Sequence of chain 1.A:
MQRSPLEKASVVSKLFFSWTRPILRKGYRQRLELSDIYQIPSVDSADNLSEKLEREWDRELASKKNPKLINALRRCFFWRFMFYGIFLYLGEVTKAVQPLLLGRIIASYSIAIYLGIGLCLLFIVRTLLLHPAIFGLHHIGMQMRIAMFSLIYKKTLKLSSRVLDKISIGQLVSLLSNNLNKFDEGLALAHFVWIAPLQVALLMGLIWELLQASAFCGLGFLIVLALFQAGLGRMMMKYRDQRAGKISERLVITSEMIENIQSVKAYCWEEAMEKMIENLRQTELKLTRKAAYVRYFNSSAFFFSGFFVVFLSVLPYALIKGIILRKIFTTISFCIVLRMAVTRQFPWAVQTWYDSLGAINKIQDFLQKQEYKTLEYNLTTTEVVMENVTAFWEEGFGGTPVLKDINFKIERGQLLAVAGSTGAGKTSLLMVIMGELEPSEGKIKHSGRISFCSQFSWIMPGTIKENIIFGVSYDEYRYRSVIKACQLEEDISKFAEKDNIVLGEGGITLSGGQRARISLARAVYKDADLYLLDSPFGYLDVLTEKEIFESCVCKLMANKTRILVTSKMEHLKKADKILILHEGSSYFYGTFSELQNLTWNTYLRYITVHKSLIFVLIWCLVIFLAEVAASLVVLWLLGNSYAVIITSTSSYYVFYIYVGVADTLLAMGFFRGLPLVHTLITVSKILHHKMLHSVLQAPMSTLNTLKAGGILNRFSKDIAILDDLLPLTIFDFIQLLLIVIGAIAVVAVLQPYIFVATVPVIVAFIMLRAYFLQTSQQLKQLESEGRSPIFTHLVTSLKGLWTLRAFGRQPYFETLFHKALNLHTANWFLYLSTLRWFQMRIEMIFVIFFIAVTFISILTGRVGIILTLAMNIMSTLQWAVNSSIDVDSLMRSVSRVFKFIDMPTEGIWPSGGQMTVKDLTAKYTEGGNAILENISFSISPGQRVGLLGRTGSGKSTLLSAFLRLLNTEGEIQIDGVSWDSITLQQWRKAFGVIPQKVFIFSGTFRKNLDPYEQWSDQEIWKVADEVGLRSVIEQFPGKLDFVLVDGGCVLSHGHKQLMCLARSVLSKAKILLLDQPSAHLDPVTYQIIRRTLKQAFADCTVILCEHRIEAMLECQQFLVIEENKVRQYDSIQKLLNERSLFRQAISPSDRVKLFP

The protein below binds the small molecule below.
Small molecule (SMILES): O=C(O)c1ccc(/C=C2\SC(=S)N(c3cccc(C(F)(F)F)c3)C2=O)cc1

Binding-site contacts:
Ligand atom C13 contacts residue SER1141 of chain 1.A at 3.4 Å.
Ligand atom C8 contacts residue ASN1138 of chain 1.A at 3.9 Å.
Ligand atom C24 contacts residue ILE1139 of chain 1.A at 4.0 Å (hydrophobic).
Ligand atom F27 contacts residue ALA923 of chain 1.A at 3.3 Å.
Ligand atom C10 contacts residue THR1142 of chain 1.A at 3.5 Å.
Ligand atom C4 contacts residue ASN1138 of chain 1.A at 4.1 Å.
Ligand atom C6 contacts residue ASN1138 of chain 1.A at 4.2 Å.
Ligand atom C5 contacts residue THR1142 of chain 1.A at 3.5 Å.
Ligand atom C17 contacts residue TRP1145 of chain 1.A at 3.3 Å (hydrophobic).
Ligand atom O19 contacts residue LYS95 of chain 1.A at 3.5 Å (salt-bridge).
Ligand atom C6 contacts residue ILE344 of chain 1.A at 4.2 Å (hydrophobic).
Ligand atom O9 contacts residue ASN1138 of chain 1.A at 3.4 Å (h-bond).
Ligand atom C24 contacts residue ALA1004 of chain 1.A at 3.7 Å (hydrophobic).
Ligand atom N7 contacts residue THR1142 of chain 1.A at 3.0 Å (h-bond).
Ligand atom C17 contacts residue MET348 of chain 1.A at 4.1 Å (hydrophobic).
Ligand atom S23 contacts residue ASP924 of chain 1.A at 3.7 Å.
Ligand atom C16 contacts residue TRP1145 of chain 1.A at 3.7 Å (hydrophobic).
Ligand atom C2 contacts residue VAL920 of chain 1.A at 4.1 Å (hydrophobic).
Ligand atom O9 contacts residue THR1142 of chain 1.A at 3.6 Å.
Ligand atom F25 contacts residue ALA1004 of chain 1.A at 3.7 Å.
Ligand atom C16 contacts residue MET348 of chain 1.A at 4.0 Å (hydrophobic).
Ligand atom S23 contacts residue THR1142 of chain 1.A at 4.2 Å.
Ligand atom F26 contacts residue ILE1139 of chain 1.A at 4.1 Å.
Ligand atom F26 contacts residue ALA1004 of chain 1.A at 3.3 Å.
Ligand atom F25 contacts residue ASN1138 of chain 1.A at 4.2 Å.
Ligand atom C1 contacts residue GLY921 of chain 1.A at 4.1 Å.
Ligand atom F26 contacts residue ILE1000 of chain 1.A at 3.7 Å.
Ligand atom S21 contacts residue TRP1145 of chain 1.A at 3.4 Å.
Ligand atom C8 contacts residue THR1142 of chain 1.A at 3.1 Å.
Ligand atom F26 contacts residue THR1142 of chain 1.A at 4.1 Å.
Ligand atom C4 contacts residue THR1142 of chain 1.A at 3.1 Å.
Ligand atom F27 contacts residue VAL920 of chain 1.A at 4.2 Å.
Ligand atom F27 contacts residue ALA1004 of chain 1.A at 3.2 Å.
Ligand atom S21 contacts residue THR1142 of chain 1.A at 3.7 Å.
Ligand atom F25 contacts residue ILE1139 of chain 1.A at 2.9 Å.
Ligand atom C1 contacts residue ASP924 of chain 1.A at 4.2 Å.
Ligand atom C22 contacts residue THR1142 of chain 1.A at 3.3 Å.
Ligand atom C11 contacts residue SER1141 of chain 1.A at 3.6 Å.
Ligand atom C1 contacts residue ASN1138 of chain 1.A at 3.9 Å.
Ligand atom C12 contacts residue SER1141 of chain 1.A at 3.8 Å.